The small molecule below binds the protein below.
Small molecule (SMILES): Nc1ncnc2c1ncn2[C@@H]1O[C@H](CO[P](=O)(O)O[P](=O)(O)NP(=O)(O)O)[C@@H](O)[C@H]1O

Sequence of chain 1.B:
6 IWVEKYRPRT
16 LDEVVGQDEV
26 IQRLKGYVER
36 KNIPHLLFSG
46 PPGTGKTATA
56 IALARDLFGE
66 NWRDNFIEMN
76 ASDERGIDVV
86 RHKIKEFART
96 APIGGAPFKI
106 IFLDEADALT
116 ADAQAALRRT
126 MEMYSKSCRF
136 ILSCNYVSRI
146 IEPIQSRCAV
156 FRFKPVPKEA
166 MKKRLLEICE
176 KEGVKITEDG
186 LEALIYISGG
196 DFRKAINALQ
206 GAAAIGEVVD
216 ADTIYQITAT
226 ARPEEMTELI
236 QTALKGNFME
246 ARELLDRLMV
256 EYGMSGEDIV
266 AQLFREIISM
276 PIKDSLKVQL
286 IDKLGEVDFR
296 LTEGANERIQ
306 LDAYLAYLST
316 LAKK

Binding-site contacts:
Ligand atom O1B contacts residue ARG198 of chain 1.B at 2.7 Å (salt-bridge).
Ligand atom C2' contacts residue VAL8 of chain 1.B at 3.6 Å (hydrophobic).
Ligand atom PG contacts residue LYS51 of chain 1.B at 3.5 Å.
Ligand atom O1A contacts residue THR49 of chain 1.B at 3.2 Å (h-bond).
Ligand atom O3G contacts residue LYS51 of chain 1.B at 3.2 Å (salt-bridge).
Ligand atom O2' contacts residue ARG12 of chain 1.B at 2.9 Å (salt-bridge).
Ligand atom PG contacts residue GLY48 of chain 1.B at 3.6 Å.
Ligand atom O2G contacts residue THR52 of chain 1.B at 2.6 Å (h-bond).
Ligand atom N1 contacts residue PHE197 of chain 1.B at 3.4 Å.
Ligand atom C2 contacts residue PHE197 of chain 1.B at 3.6 Å (hydrophobic).
Ligand atom O1G contacts residue LYS51 of chain 1.B at 3.4 Å.
Ligand atom C6 contacts residue PHE197 of chain 1.B at 3.3 Å (hydrophobic).
Ligand atom O1A contacts residue GLY48 of chain 1.B at 3.3 Å.
Ligand atom O2' contacts residue TYR11 of chain 1.B at 3.2 Å.
Ligand atom N1 contacts residue VAL20 of chain 1.B at 3.2 Å (h-bond).
Ligand atom N3B contacts residue GLY48 of chain 1.B at 2.7 Å (h-bond).
Ligand atom N7 contacts residue GLY50 of chain 1.B at 3.6 Å.
Ligand atom O3G contacts residue GLY48 of chain 1.B at 3.3 Å (h-bond).
Ligand atom O3G contacts residue GLY50 of chain 1.B at 2.7 Å (h-bond).
Ligand atom C4 contacts residue PHE197 of chain 1.B at 3.4 Å (hydrophobic).
Ligand atom O3' contacts residue ARG12 of chain 1.B at 3.5 Å.
Ligand atom N6 contacts residue VAL20 of chain 1.B at 3.4 Å (h-bond).
Ligand atom C5 contacts residue PHE197 of chain 1.B at 3.1 Å (hydrophobic).
Ligand atom C8 contacts residue PHE197 of chain 1.B at 3.5 Å (hydrophobic).
Ligand atom O2B contacts residue THR52 of chain 1.B at 2.5 Å (h-bond).
Ligand atom O2A contacts residue THR52 of chain 1.B at 3.2 Å (h-bond).
Ligand atom O1A contacts residue GLY50 of chain 1.B at 3.0 Å (h-bond).
Ligand atom N7 contacts residue PHE197 of chain 1.B at 3.5 Å.
Ligand atom C3' contacts residue VAL8 of chain 1.B at 3.4 Å (hydrophobic).
Ligand atom O3' contacts residue VAL8 of chain 1.B at 2.8 Å (h-bond).
Ligand atom O2A contacts residue ALA53 of chain 1.B at 2.6 Å (h-bond).
Ligand atom O2A contacts residue GLY50 of chain 1.B at 3.3 Å.
Ligand atom N7 contacts residue THR49 of chain 1.B at 3.5 Å.
Ligand atom N3 contacts residue PRO13 of chain 1.B at 3.6 Å.
Ligand atom O3G contacts residue THR49 of chain 1.B at 2.6 Å (h-bond).
Ligand atom O2' contacts residue VAL8 of chain 1.B at 2.7 Å (h-bond).
Ligand atom N6 contacts residue THR49 of chain 1.B at 2.6 Å (h-bond).
Ligand atom O2G contacts residue GLY50 of chain 1.B at 3.3 Å.
Ligand atom O2G contacts residue LYS51 of chain 1.B at 2.7 Å (salt-bridge).
Ligand atom C6 contacts residue THR49 of chain 1.B at 3.6 Å.